Binding-site contacts:
Ligand atom C6 contacts residue ARG74 of chain 1.E at 3.5 Å.
Ligand atom O1A contacts residue ASP187 of chain 1.E at 2.8 Å (salt-bridge).
Ligand atom O1A contacts residue MG1 of chain 1.S at 2.3 Å.
Ligand atom O5' contacts residue ARG74 of chain 1.E at 3.6 Å.
Ligand atom PB contacts residue MG1 of chain 1.S at 3.4 Å.
Ligand atom O1B contacts residue ALA116 of chain 1.E at 3.7 Å.
Ligand atom O2B contacts residue MG1 of chain 1.S at 2.2 Å.
Ligand atom C2' contacts residue TYR117 of chain 1.E at 3.5 Å (hydrophobic).
Ligand atom C5A contacts residue ARG74 of chain 1.E at 3.5 Å.
Ligand atom O2C contacts residue GLY114 of chain 1.E at 3.5 Å.
Ligand atom O2C contacts residue MG1 of chain 1.S at 2.1 Å.
Ligand atom O2B contacts residue ALA116 of chain 1.E at 3.5 Å (h-bond).
Ligand atom O2C contacts residue VAL113 of chain 1.E at 3.3 Å (h-bond).
Ligand atom O1B contacts residue GLN153 of chain 1.E at 3.4 Å (h-bond).
Ligand atom C5 contacts residue ARG74 of chain 1.E at 3.6 Å.
Ligand atom O1C contacts residue LYS222 of chain 1.E at 3.1 Å (salt-bridge).
Ligand atom O2A contacts residue ARG74 of chain 1.E at 3.0 Å (salt-bridge).
Ligand atom C1' contacts residue TYR117 of chain 1.E at 3.5 Å (hydrophobic).
Ligand atom O7' contacts residue LYS67 of chain 1.E at 3.3 Å (salt-bridge).
Ligand atom O2C contacts residue ASP112 of chain 1.E at 3.5 Å (salt-bridge).
Ligand atom O7' contacts residue MG1 of chain 1.S at 3.8 Å.
Ligand atom O7' contacts residue ASP115 of chain 1.E at 3.4 Å (salt-bridge).
Ligand atom O2C contacts residue LYS222 of chain 1.E at 3.3 Å (salt-bridge).
Ligand atom O2B contacts residue ASP187 of chain 1.E at 3.1 Å (salt-bridge).
Ligand atom C3' contacts residue ALA116 of chain 1.E at 3.6 Å (hydrophobic).
Ligand atom O4' contacts residue MET186 of chain 1.E at 3.5 Å.
Ligand atom O2B contacts residue VAL113 of chain 1.E at 3.1 Å (h-bond).
Ligand atom O6' contacts residue ARG74 of chain 1.E at 3.3 Å (salt-bridge).
Ligand atom C5' contacts residue ASP187 of chain 1.E at 3.3 Å.
Ligand atom PA contacts residue ARG74 of chain 1.E at 3.8 Å.
Ligand atom C4' contacts residue MET186 of chain 1.E at 3.8 Å (hydrophobic).
Ligand atom O6' contacts residue MG1 of chain 1.S at 3.8 Å.
Ligand atom PC contacts residue LYS67 of chain 1.E at 3.5 Å.
Ligand atom O2 contacts residue TYR117 of chain 1.E at 3.5 Å.
Ligand atom PA contacts residue MG1 of chain 1.S at 3.6 Å.
Ligand atom O3C contacts residue ASP115 of chain 1.E at 3.6 Å.
Ligand atom O1A contacts residue ASP112 of chain 1.E at 3.3 Å (salt-bridge).
Ligand atom PC contacts residue MG1 of chain 1.S at 3.5 Å.
Ligand atom O3C contacts residue GLY114 of chain 1.E at 3.4 Å.
Ligand atom O1C contacts residue LYS67 of chain 1.E at 2.7 Å (salt-bridge).

Sequence of chain 1.E:
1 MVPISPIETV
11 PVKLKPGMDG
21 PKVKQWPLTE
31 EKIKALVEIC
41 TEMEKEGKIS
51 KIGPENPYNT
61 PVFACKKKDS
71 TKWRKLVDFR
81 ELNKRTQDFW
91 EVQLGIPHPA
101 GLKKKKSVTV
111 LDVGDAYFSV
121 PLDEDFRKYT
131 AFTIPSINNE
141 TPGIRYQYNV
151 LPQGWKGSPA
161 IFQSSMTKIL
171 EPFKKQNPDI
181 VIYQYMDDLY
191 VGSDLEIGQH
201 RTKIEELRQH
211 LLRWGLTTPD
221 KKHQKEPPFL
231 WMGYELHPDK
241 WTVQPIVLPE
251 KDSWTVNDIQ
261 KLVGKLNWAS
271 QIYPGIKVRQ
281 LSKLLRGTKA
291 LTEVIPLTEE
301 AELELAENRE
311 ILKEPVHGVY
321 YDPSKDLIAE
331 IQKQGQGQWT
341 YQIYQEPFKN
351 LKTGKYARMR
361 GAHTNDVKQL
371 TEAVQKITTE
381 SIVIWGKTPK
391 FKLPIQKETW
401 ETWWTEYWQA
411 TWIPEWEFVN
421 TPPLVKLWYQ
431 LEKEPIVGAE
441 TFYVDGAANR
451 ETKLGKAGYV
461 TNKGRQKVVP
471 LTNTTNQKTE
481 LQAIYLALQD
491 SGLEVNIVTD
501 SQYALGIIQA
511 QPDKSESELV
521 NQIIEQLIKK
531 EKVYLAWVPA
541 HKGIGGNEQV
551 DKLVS

A protein and the small-molecule ligand that binds it are described below.
Small molecule (SMILES): Cc1cn([C@H]2C=C[C@@H](CO[P](=O)(O)O[P](=O)(O)OP(=O)(O)O)O2)c(=O)[nH]c1=O